Sequence of chain 1.C:
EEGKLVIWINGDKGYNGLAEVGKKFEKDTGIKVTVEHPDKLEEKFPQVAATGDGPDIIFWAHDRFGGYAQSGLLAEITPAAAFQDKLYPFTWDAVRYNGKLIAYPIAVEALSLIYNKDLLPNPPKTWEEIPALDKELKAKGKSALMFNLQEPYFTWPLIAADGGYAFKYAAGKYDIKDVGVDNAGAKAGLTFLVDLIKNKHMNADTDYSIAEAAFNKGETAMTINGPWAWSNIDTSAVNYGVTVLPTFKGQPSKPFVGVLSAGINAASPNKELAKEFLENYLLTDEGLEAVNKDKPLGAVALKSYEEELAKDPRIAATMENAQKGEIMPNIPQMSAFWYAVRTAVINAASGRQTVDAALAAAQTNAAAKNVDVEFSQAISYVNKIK

The small molecule below binds the protein below.
Small molecule (SMILES): OC[C@H]1O[C@H](O[C@H]2[C@H](O)[C@@H](O)[C@@H](O[C@H]3[C@H](O)[C@@H](O)[C@H](O)O[C@@H]3CO)O[C@@H]2CO)[C@H](O)[C@@H](O)[C@@H]1O

Binding-site contacts:
Ligand atom C6 contacts residue TRP341 of chain 1.C at 3.6 Å (hydrophobic).
Ligand atom O3 contacts residue ARG67 of chain 1.C at 2.8 Å (salt-bridge).
Ligand atom O1 contacts residue ASP15 of chain 1.C at 2.4 Å (salt-bridge).
Ligand atom C1 contacts residue ASP15 of chain 1.C at 3.3 Å.
Ligand atom O6 contacts residue TYR156 of chain 1.C at 3.0 Å (h-bond).
Ligand atom O2 contacts residue ALA64 of chain 1.C at 3.3 Å.
Ligand atom C3 contacts residue ASP66 of chain 1.C at 3.5 Å.
Ligand atom O6 contacts residue GLU154 of chain 1.C at 3.6 Å.
Ligand atom C1 contacts residue TRP341 of chain 1.C at 3.5 Å (hydrophobic).
Ligand atom O1 contacts residue TRP231 of chain 1.C at 3.3 Å.
Ligand atom O3 contacts residue TYR342 of chain 1.C at 3.7 Å.
Ligand atom O2 contacts residue TRP63 of chain 1.C at 3.5 Å (h-bond).
Ligand atom O4 contacts residue GLU45 of chain 1.C at 3.5 Å (salt-bridge).
Ligand atom O2 contacts residue ARG67 of chain 1.C at 2.9 Å (salt-bridge).
Ligand atom O2 contacts residue ASP66 of chain 1.C at 2.7 Å (salt-bridge).
Ligand atom C1 contacts residue TYR156 of chain 1.C at 3.5 Å (hydrophobic).
Ligand atom C6 contacts residue ARG345 of chain 1.C at 3.6 Å.
Ligand atom C2 contacts residue ASP66 of chain 1.C at 3.4 Å.
Ligand atom C1 contacts residue LYS16 of chain 1.C at 3.5 Å.
Ligand atom O4 contacts residue GLU46 of chain 1.C at 3.7 Å.
Ligand atom O3 contacts residue ASP66 of chain 1.C at 2.5 Å (salt-bridge).
Ligand atom O5 contacts residue TYR156 of chain 1.C at 3.2 Å.
Ligand atom O5 contacts residue TRP341 of chain 1.C at 3.2 Å.
Ligand atom C6 contacts residue GLU154 of chain 1.C at 3.2 Å.
Ligand atom O3 contacts residue TRP63 of chain 1.C at 3.1 Å (h-bond).
Ligand atom O2 contacts residue LYS16 of chain 1.C at 2.9 Å (salt-bridge).
Ligand atom C2 contacts residue ARG67 of chain 1.C at 3.7 Å.
Ligand atom O3 contacts residue GLU112 of chain 1.C at 3.6 Å (salt-bridge).
Ligand atom C3 contacts residue GLU45 of chain 1.C at 3.3 Å.
Ligand atom O6 contacts residue ARG345 of chain 1.C at 3.3 Å.
Ligand atom O1 contacts residue LYS16 of chain 1.C at 3.0 Å (salt-bridge).
Ligand atom O3 contacts residue ALA64 of chain 1.C at 3.5 Å.
Ligand atom C2 contacts residue GLU112 of chain 1.C at 3.4 Å.
Ligand atom C2 contacts residue TRP231 of chain 1.C at 3.7 Å (hydrophobic).
Ligand atom C3 contacts residue TRP63 of chain 1.C at 3.6 Å (hydrophobic).
Ligand atom O6 contacts residue PRO155 of chain 1.C at 3.3 Å.
Ligand atom C4 contacts residue TYR342 of chain 1.C at 3.6 Å (hydrophobic).
Ligand atom O3 contacts residue GLU45 of chain 1.C at 2.6 Å (salt-bridge).
Ligand atom O6 contacts residue GLU154 of chain 1.C at 2.5 Å (salt-bridge).
Ligand atom O2 contacts residue GLU112 of chain 1.C at 2.5 Å (salt-bridge).